Sequence of chain 2.A:
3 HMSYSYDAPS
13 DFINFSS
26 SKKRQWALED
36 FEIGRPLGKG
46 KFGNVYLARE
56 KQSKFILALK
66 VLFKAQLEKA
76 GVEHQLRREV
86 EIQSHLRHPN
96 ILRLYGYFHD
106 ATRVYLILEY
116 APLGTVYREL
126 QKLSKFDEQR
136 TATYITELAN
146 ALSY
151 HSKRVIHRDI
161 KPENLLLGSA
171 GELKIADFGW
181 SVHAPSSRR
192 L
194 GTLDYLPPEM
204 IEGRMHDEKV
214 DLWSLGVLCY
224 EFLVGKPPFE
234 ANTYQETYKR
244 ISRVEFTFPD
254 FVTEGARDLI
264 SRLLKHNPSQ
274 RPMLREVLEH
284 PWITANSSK

Sequence of chain 1.A:
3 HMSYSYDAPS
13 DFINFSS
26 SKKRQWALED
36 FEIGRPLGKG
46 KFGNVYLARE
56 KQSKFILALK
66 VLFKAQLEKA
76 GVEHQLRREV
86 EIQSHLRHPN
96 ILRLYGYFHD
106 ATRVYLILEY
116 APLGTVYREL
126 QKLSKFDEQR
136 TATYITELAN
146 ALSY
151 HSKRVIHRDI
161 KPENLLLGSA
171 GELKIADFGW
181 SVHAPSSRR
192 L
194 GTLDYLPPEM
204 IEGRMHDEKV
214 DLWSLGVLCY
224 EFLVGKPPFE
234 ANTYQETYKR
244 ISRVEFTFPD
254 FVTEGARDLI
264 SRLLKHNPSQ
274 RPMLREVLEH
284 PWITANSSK

The small molecule below binds the protein below.
Small molecule (SMILES): Nc1ncnc2c1ncn2[C@@H]1O[C@H](CO[P](=O)(O)O[P](=O)(O)NP(=O)(O)O)[C@@H](O)[C@H]1O

Binding-site contacts:
Ligand atom C2' contacts residue GOL1 of chain 2.I at 3.8 Å.
Ligand atom O1A contacts residue GLY45 of chain 2.A at 3.6 Å.
Ligand atom N6 contacts residue LEU97 of chain 2.A at 3.6 Å.
Ligand atom O4' contacts residue GLY43 of chain 2.A at 3.6 Å.
Ligand atom PG contacts residue LYS65 of chain 2.A at 3.6 Å.
Ligand atom O2B contacts residue LYS46 of chain 2.A at 3.0 Å (salt-bridge).
Ligand atom PG contacts residue GLY48 of chain 2.A at 3.8 Å.
Ligand atom O3G contacts residue TRP180 of chain 2.A at 3.6 Å.
Ligand atom N1 contacts residue ALA116 of chain 2.A at 3.2 Å (h-bond).
Ligand atom O1G contacts residue GLY48 of chain 2.A at 3.8 Å.
Ligand atom O1A contacts residue VAL50 of chain 2.A at 3.8 Å.
Ligand atom N3B contacts residue LYS65 of chain 2.A at 3.6 Å (salt-bridge).
Ligand atom O2G contacts residue PHE47 of chain 2.A at 3.5 Å (h-bond).
Ligand atom O2A contacts residue PHE178 of chain 2.A at 3.5 Å.
Ligand atom O3G contacts residue LYS46 of chain 2.A at 3.4 Å (salt-bridge).
Ligand atom PA contacts residue LYS65 of chain 2.A at 3.6 Å.
Ligand atom PG contacts residue PHE47 of chain 2.A at 3.8 Å.
Ligand atom O2G contacts residue GLY45 of chain 2.A at 3.1 Å.
Ligand atom C2 contacts residue ALA116 of chain 2.A at 3.3 Å (hydrophobic).
Ligand atom O3A contacts residue GLY45 of chain 2.A at 3.6 Å.
Ligand atom O1A contacts residue GLY48 of chain 2.A at 3.8 Å.
Ligand atom C3' contacts residue GOL1 of chain 2.I at 3.8 Å.
Ligand atom PG contacts residue TRP180 of chain 2.A at 3.5 Å.
Ligand atom O1A contacts residue LYS65 of chain 2.A at 3.3 Å (salt-bridge).
Ligand atom O2A contacts residue LYS65 of chain 2.A at 2.8 Å (salt-bridge).
Ligand atom C6 contacts residue GLU114 of chain 2.A at 3.8 Å.
Ligand atom O1G contacts residue TRP180 of chain 2.A at 2.7 Å (h-bond).
Ligand atom O3' contacts residue ARG188 of chain 1.A at 3.4 Å (salt-bridge).
Ligand atom N3B contacts residue TRP180 of chain 2.A at 3.8 Å.
Ligand atom O1B contacts residue GLY179 of chain 2.A at 2.7 Å (h-bond).
Ligand atom C5' contacts residue ARG188 of chain 1.A at 3.7 Å.
Ligand atom O1B contacts residue PHE178 of chain 2.A at 3.4 Å.
Ligand atom O2B contacts residue GLY45 of chain 2.A at 3.2 Å.
Ligand atom O2G contacts residue LYS46 of chain 2.A at 3.3 Å (salt-bridge).
Ligand atom O2' contacts residue GOL1 of chain 2.I at 2.9 Å (h-bond).
Ligand atom O1G contacts residue LYS65 of chain 2.A at 2.8 Å (salt-bridge).
Ligand atom O3G contacts residue PHE47 of chain 2.A at 3.0 Å (h-bond).
Ligand atom O3' contacts residue GOL1 of chain 2.I at 2.7 Å (h-bond).
Ligand atom O2G contacts residue GLY48 of chain 2.A at 2.8 Å (h-bond).
Ligand atom N6 contacts residue GLU114 of chain 2.A at 2.8 Å (salt-bridge).